Sequence of chain 1.A:
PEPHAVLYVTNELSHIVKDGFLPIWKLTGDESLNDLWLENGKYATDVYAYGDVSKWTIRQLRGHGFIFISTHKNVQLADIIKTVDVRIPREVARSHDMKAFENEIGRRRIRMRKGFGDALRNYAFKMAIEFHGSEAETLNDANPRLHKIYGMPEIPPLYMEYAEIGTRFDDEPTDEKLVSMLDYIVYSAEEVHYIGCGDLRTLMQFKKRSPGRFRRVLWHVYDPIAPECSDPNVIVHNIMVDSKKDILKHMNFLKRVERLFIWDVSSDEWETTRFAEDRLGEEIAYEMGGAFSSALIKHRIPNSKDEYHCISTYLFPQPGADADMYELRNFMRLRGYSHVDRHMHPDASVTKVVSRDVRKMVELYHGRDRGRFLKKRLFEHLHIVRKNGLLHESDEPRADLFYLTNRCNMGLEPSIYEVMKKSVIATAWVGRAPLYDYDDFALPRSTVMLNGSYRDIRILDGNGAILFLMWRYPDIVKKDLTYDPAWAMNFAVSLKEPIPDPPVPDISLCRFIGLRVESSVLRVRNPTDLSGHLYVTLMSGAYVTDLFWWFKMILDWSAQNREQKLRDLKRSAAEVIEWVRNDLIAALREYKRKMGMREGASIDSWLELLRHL

Binding-site contacts:
Ligand atom C2 contacts residue LYS383 of chain 1.A at 4.0 Å.
Ligand atom C5 contacts residue ASN141 of chain 1.A at 4.1 Å.
Ligand atom N2 contacts residue ASP184 of chain 1.A at 3.0 Å (salt-bridge).
Ligand atom C5 contacts residue PHE387 of chain 1.A at 4.2 Å (hydrophobic).
Ligand atom O6 contacts residue ASN141 of chain 1.A at 2.9 Å (h-bond).
Ligand atom N2 contacts residue LYS383 of chain 1.A at 3.1 Å.
Ligand atom C8 contacts residue ALA137 of chain 1.A at 3.9 Å (hydrophobic).
Ligand atom N9 contacts residue ALA137 of chain 1.A at 4.2 Å.
Ligand atom C6 contacts residue ASP184 of chain 1.A at 4.4 Å.
Ligand atom N9 contacts residue LYS384 of chain 1.A at 4.0 Å.
Ligand atom C4 contacts residue LYS384 of chain 1.A at 4.3 Å.
Ligand atom N3 contacts residue PHE387 of chain 1.A at 4.1 Å.
Ligand atom C8 contacts residue ASN141 of chain 1.A at 4.1 Å.
Ligand atom N1 contacts residue PHE387 of chain 1.A at 3.9 Å.
Ligand atom O6 contacts residue PHE387 of chain 1.A at 3.9 Å.
Ligand atom C4 contacts residue PHE387 of chain 1.A at 4.4 Å (hydrophobic).
Ligand atom N3 contacts residue LYS384 of chain 1.A at 4.0 Å.
Ligand atom N2 contacts residue PHE387 of chain 1.A at 3.9 Å.
Ligand atom C2 contacts residue PHE387 of chain 1.A at 3.9 Å (hydrophobic).
Ligand atom N7 contacts residue ASN141 of chain 1.A at 3.2 Å (h-bond).
Ligand atom N7 contacts residue ALA137 of chain 1.A at 4.1 Å.
Ligand atom C2 contacts residue ASP184 of chain 1.A at 3.6 Å.
Ligand atom C6 contacts residue ASN141 of chain 1.A at 3.8 Å.
Ligand atom C6 contacts residue ARG214 of chain 1.A at 4.0 Å.
Ligand atom N1 contacts residue ARG214 of chain 1.A at 4.2 Å.
Ligand atom C2 contacts residue TYR185 of chain 1.A at 4.4 Å (hydrophobic).
Ligand atom O6 contacts residue ARG214 of chain 1.A at 3.0 Å (salt-bridge).
Ligand atom C6 contacts residue PHE387 of chain 1.A at 3.9 Å (hydrophobic).
Ligand atom N3 contacts residue LYS383 of chain 1.A at 3.9 Å.
Ligand atom N2 contacts residue TYR185 of chain 1.A at 3.2 Å (h-bond).
Ligand atom N1 contacts residue ASP184 of chain 1.A at 3.2 Å (salt-bridge).

The protein below binds the small molecule below.
Small molecule (SMILES): Nc1nc2[nH]cnc2c(=O)[nH]1